Binding-site contacts:
Ligand atom C23 contacts residue MN1 of chain 1.B at 3.0 Å.
Ligand atom O28 contacts residue MN1 of chain 1.C at 2.1 Å.
Ligand atom C4 contacts residue TYR24 of chain 1.A at 3.5 Å (hydrophobic).
Ligand atom O28 contacts residue ASP89 of chain 1.A at 3.0 Å (salt-bridge).
Ligand atom C24 contacts residue GOL1 of chain 1.E at 3.7 Å.
Ligand atom C23 contacts residue MN1 of chain 1.C at 3.2 Å.
Ligand atom CL2 contacts residue LYS118 of chain 1.A at 3.6 Å.
Ligand atom C1 contacts residue GOL1 of chain 1.E at 3.5 Å.
Ligand atom O26 contacts residue LYS115 of chain 1.A at 3.5 Å (salt-bridge).
Ligand atom C24 contacts residue HIS41 of chain 1.A at 3.7 Å.
Ligand atom O25 contacts residue LYS115 of chain 1.A at 2.9 Å (salt-bridge).
Ligand atom C23 contacts residue GLU100 of chain 1.A at 3.8 Å.
Ligand atom O26 contacts residue GLU100 of chain 1.A at 3.1 Å (salt-bridge).
Ligand atom C4 contacts residue ALA20 of chain 1.A at 3.7 Å (hydrophobic).
Ligand atom C21 contacts residue PHE86 of chain 1.A at 3.7 Å (hydrophobic).
Ligand atom O28 contacts residue HIS41 of chain 1.A at 3.0 Å.
Ligand atom C24 contacts residue MN1 of chain 1.B at 2.9 Å.
Ligand atom O27 contacts residue MN1 of chain 1.C at 2.2 Å.
Ligand atom C5 contacts residue LYS34 of chain 1.A at 3.6 Å.
Ligand atom O28 contacts residue GLU61 of chain 1.A at 2.9 Å (salt-bridge).
Ligand atom O26 contacts residue ILE101 of chain 1.A at 3.3 Å (h-bond).
Ligand atom C14 contacts residue GLU61 of chain 1.A at 3.8 Å.
Ligand atom C14 contacts residue MN1 of chain 1.C at 3.1 Å.
Ligand atom C24 contacts residue GLU100 of chain 1.A at 3.5 Å.
Ligand atom C22 contacts residue MN1 of chain 1.C at 3.5 Å.
Ligand atom C23 contacts residue HIS41 of chain 1.A at 3.8 Å.
Ligand atom O25 contacts residue GOL1 of chain 1.E at 3.7 Å.
Ligand atom O28 contacts residue GLU100 of chain 1.A at 3.6 Å.
Ligand atom O27 contacts residue GLU61 of chain 1.A at 2.9 Å (salt-bridge).
Ligand atom O28 contacts residue MN1 of chain 1.B at 2.3 Å.
Ligand atom O26 contacts residue MN1 of chain 1.B at 2.3 Å.
Ligand atom C18 contacts residue GLU100 of chain 1.A at 3.6 Å.
Ligand atom C6 contacts residue ILE38 of chain 1.A at 3.5 Å (hydrophobic).
Ligand atom C17 contacts residue GLU100 of chain 1.A at 3.7 Å.
Ligand atom CL2 contacts residue ILE119 of chain 1.A at 3.8 Å.
Ligand atom C3 contacts residue TYR24 of chain 1.A at 3.5 Å (hydrophobic).
Ligand atom C17 contacts residue LEU87 of chain 1.A at 3.4 Å (hydrophobic).
Ligand atom C24 contacts residue LYS115 of chain 1.A at 3.5 Å.
Ligand atom O26 contacts residue HIS41 of chain 1.A at 3.0 Å (h-bond).
Ligand atom O25 contacts residue TYR111 of chain 1.A at 3.8 Å.

This protein binds this small molecule.
Small molecule (SMILES): O=C(O)/C(O)=C/C(=O)C1(Cc2ccc(Cl)cc2)CCN(Cc2ccccc2)CC1

Sequence of chain 1.A:
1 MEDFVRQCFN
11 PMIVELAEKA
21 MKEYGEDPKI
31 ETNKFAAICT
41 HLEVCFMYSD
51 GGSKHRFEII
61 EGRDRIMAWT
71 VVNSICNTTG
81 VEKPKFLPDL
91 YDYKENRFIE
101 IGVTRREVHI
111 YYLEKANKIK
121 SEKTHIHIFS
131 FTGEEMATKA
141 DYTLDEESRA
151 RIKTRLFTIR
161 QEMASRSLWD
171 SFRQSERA